The small molecule below binds the protein below.
Small molecule (SMILES): CC[C@]1(CO[P](=O)(O)O[P](=O)(O)OP(=O)(O)O)O[C@@H](n2cc(C)c(=O)[nH]c2=O)C[C@@H]1O

Sequence of chain 1.A:
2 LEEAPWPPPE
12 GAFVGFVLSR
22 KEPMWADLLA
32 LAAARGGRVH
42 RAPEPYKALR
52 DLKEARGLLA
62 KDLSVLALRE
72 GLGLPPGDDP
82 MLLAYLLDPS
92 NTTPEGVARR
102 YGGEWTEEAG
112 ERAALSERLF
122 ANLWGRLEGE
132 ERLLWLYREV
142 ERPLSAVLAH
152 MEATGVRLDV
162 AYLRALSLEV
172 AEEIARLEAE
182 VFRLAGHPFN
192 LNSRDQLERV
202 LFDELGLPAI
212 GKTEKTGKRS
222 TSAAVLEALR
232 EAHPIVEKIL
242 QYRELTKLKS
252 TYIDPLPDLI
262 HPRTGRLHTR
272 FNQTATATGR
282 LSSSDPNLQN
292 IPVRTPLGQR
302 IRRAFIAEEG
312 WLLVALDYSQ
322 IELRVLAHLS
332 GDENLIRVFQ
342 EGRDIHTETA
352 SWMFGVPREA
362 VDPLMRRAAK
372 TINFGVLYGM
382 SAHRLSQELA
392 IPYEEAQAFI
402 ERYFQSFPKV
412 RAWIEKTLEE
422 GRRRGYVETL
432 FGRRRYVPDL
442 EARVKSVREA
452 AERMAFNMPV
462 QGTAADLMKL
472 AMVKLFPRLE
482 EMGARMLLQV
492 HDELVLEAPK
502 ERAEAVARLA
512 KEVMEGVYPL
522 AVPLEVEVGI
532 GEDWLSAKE

Binding-site contacts:
Ligand atom C3 contacts residue ARG281 of chain 1.A at 3.4 Å.
Ligand atom C5' contacts residue ASP493 of chain 1.A at 3.4 Å.
Ligand atom C1 contacts residue ILE322 of chain 1.A at 3.5 Å (hydrophobic).
Ligand atom O8 contacts residue HIS347 of chain 1.A at 3.1 Å (h-bond).
Ligand atom O3 contacts residue GLN321 of chain 1.A at 3.1 Å (h-bond).
Ligand atom O5 contacts residue LYS371 of chain 1.A at 3.1 Å (salt-bridge).
Ligand atom O5 contacts residue ARG367 of chain 1.A at 2.9 Å (salt-bridge).
Ligand atom P3 contacts residue MG1 of chain 1.F at 3.2 Å.
Ligand atom O9 contacts residue MG1 of chain 1.F at 2.1 Å.
Ligand atom O7 contacts residue TYR319 of chain 1.A at 2.8 Å (h-bond).
Ligand atom O4' contacts residue ARG281 of chain 1.A at 3.3 Å (salt-bridge).
Ligand atom P1 contacts residue MG1 of chain 1.E at 3.4 Å.
Ligand atom C2' contacts residue PHE375 of chain 1.A at 3.4 Å (hydrophobic).
Ligand atom O9 contacts residue ILE322 of chain 1.A at 3.5 Å (h-bond).
Ligand atom P3 contacts residue GLN321 of chain 1.A at 3.5 Å.
Ligand atom O9 contacts residue ASP493 of chain 1.A at 3.0 Å (salt-bridge).
Ligand atom O8 contacts residue PHE375 of chain 1.A at 3.0 Å.
Ligand atom O3 contacts residue HIS347 of chain 1.A at 3.3 Å.
Ligand atom O10 contacts residue MG1 of chain 1.E at 2.4 Å.
Ligand atom O7 contacts residue MG1 of chain 1.F at 1.8 Å.
Ligand atom O8 contacts residue GLN321 of chain 1.A at 3.1 Å.
Ligand atom O3' contacts residue PHE375 of chain 1.A at 3.2 Å.
Ligand atom O6 contacts residue ARG367 of chain 1.A at 3.2 Å (salt-bridge).
Ligand atom P2 contacts residue MG1 of chain 1.F at 3.2 Å.
Ligand atom O10 contacts residue ASP318 of chain 1.A at 3.2 Å (salt-bridge).
Ligand atom O7 contacts residue ASP318 of chain 1.A at 2.9 Å (salt-bridge).
Ligand atom O6 contacts residue SER320 of chain 1.A at 3.3 Å.
Ligand atom O11 contacts residue LYS371 of chain 1.A at 3.0 Å (salt-bridge).
Ligand atom C3' contacts residue PHE375 of chain 1.A at 3.4 Å (hydrophobic).
Ligand atom C2' contacts residue GLU323 of chain 1.A at 3.5 Å.
Ligand atom C3 contacts residue GLU323 of chain 1.A at 3.5 Å.
Ligand atom P1 contacts residue MG1 of chain 1.F at 3.2 Å.
Ligand atom O6 contacts residue GLN321 of chain 1.A at 3.1 Å (h-bond).
Ligand atom O9 contacts residue GLN321 of chain 1.A at 3.3 Å (h-bond).
Ligand atom O10 contacts residue MG1 of chain 1.F at 1.9 Å.
Ligand atom O3' contacts residue GLU323 of chain 1.A at 3.2 Å (salt-bridge).
Ligand atom O10 contacts residue ASP493 of chain 1.A at 3.0 Å (salt-bridge).
Ligand atom C1 contacts residue GLU323 of chain 1.A at 3.3 Å.
Ligand atom O1 contacts residue LYS371 of chain 1.A at 3.5 Å.
Ligand atom O9 contacts residue TYR319 of chain 1.A at 3.0 Å (h-bond).